This protein binds this small molecule.
Small molecule (SMILES): O=C(NCCCN(CCCCN(CCCNC(=O)c1cccc(=O)n1O)C(=O)c1cccc(=O)n1O)C(=O)c1cccc(=O)n1O)c1cccc(=O)n1O

Sequence of chain 1.A:
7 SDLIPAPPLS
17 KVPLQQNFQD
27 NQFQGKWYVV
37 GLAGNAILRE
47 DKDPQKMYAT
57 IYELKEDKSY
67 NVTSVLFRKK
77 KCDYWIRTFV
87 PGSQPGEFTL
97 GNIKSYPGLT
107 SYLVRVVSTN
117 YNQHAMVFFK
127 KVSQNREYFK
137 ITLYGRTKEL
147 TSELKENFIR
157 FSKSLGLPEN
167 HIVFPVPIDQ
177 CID

Binding-site contacts:
Ligand atom O46 contacts residue CF1 of chain 1.D at 2.8 Å.
Ligand atom C38 contacts residue TYR54 of chain 1.A at 3.2 Å (hydrophobic).
Ligand atom C44 contacts residue TRP81 of chain 1.A at 3.7 Å (hydrophobic).
Ligand atom C7 contacts residue PHE135 of chain 1.A at 3.7 Å (hydrophobic).
Ligand atom O48 contacts residue CF1 of chain 1.D at 3.6 Å.
Ligand atom C37 contacts residue TRP81 of chain 1.A at 3.6 Å (hydrophobic).
Ligand atom C38 contacts residue SER70 of chain 1.A at 3.4 Å.
Ligand atom N3 contacts residue LYS136 of chain 1.A at 3.5 Å (salt-bridge).
Ligand atom O50 contacts residue TRP81 of chain 1.A at 2.9 Å.
Ligand atom C5 contacts residue LYS127 of chain 1.A at 3.7 Å.
Ligand atom C4 contacts residue CF1 of chain 1.D at 3.5 Å.
Ligand atom O49 contacts residue TYR134 of chain 1.A at 3.6 Å.
Ligand atom N35 contacts residue CF1 of chain 1.D at 3.7 Å.
Ligand atom O50 contacts residue CF1 of chain 1.D at 3.2 Å.
Ligand atom N32 contacts residue TRP81 of chain 1.A at 3.7 Å.
Ligand atom C36 contacts residue CF1 of chain 1.D at 3.6 Å.
Ligand atom O49 contacts residue LYS127 of chain 1.A at 3.5 Å.
Ligand atom O10 contacts residue CF1 of chain 1.D at 2.2 Å.
Ligand atom C39 contacts residue TYR54 of chain 1.A at 3.4 Å (hydrophobic).
Ligand atom C4 contacts residue LYS136 of chain 1.A at 3.6 Å.
Ligand atom O47 contacts residue TRP81 of chain 1.A at 3.3 Å.
Ligand atom N3 contacts residue CF1 of chain 1.D at 3.2 Å.
Ligand atom C7 contacts residue TYR134 of chain 1.A at 3.6 Å (hydrophobic).
Ligand atom O51 contacts residue TRP81 of chain 1.A at 3.3 Å.
Ligand atom O47 contacts residue CF1 of chain 1.D at 2.8 Å.
Ligand atom O8 contacts residue ALA42 of chain 1.A at 3.5 Å.
Ligand atom C5 contacts residue PHE125 of chain 1.A at 3.5 Å (hydrophobic).
Ligand atom O10 contacts residue LYS136 of chain 1.A at 3.0 Å (salt-bridge).
Ligand atom C6 contacts residue TYR134 of chain 1.A at 3.7 Å (hydrophobic).
Ligand atom C37 contacts residue ARG83 of chain 1.A at 3.4 Å.
Ligand atom O9 contacts residue CF1 of chain 1.D at 3.0 Å.
Ligand atom C36 contacts residue TRP81 of chain 1.A at 3.6 Å (hydrophobic).
Ligand atom C2 contacts residue LYS136 of chain 1.A at 3.6 Å.
Ligand atom C36 contacts residue LYS136 of chain 1.A at 3.5 Å.
Ligand atom O9 contacts residue LYS136 of chain 1.A at 3.6 Å.
Ligand atom O47 contacts residue LYS136 of chain 1.A at 3.0 Å (salt-bridge).
Ligand atom O9 contacts residue TYR108 of chain 1.A at 2.9 Å (h-bond).
Ligand atom N45 contacts residue TRP81 of chain 1.A at 3.5 Å.
Ligand atom C12 contacts residue ILE43 of chain 1.A at 3.4 Å (hydrophobic).
Ligand atom N9 contacts residue LYS136 of chain 1.A at 3.7 Å.